A small-molecule ligand and the protein it binds are described below.
Small molecule (SMILES): C[C@H]1O[C@@H](n2cnc3c(N)ncnc32)[C@H](O)[C@@H]1O

Binding-site contacts:
Ligand atom O2' contacts residue GLU62 of chain 1.A at 2.5 Å (salt-bridge).
Ligand atom N9 contacts residue B121 of chain 1.E at 3.8 Å.
Ligand atom C4' contacts residue GLU62 of chain 1.A at 3.9 Å.
Ligand atom C2' contacts residue GLU62 of chain 1.A at 3.4 Å.
Ligand atom C2 contacts residue HIS63 of chain 1.A at 4.0 Å.
Ligand atom C5' contacts residue HIS98 of chain 1.A at 4.2 Å.
Ligand atom C8 contacts residue B121 of chain 1.E at 3.5 Å.
Ligand atom C2' contacts residue VAL59 of chain 1.A at 4.0 Å (hydrophobic).
Ligand atom N1 contacts residue ASP122 of chain 1.B at 3.9 Å.
Ligand atom N3 contacts residue HIS63 of chain 1.A at 3.5 Å.
Ligand atom N9 contacts residue VAL59 of chain 1.A at 3.8 Å.
Ligand atom C5' contacts residue B121 of chain 1.E at 2.0 Å.
Ligand atom O3' contacts residue GLU62 of chain 1.A at 3.1 Å.
Ligand atom N1 contacts residue PRO124 of chain 1.B at 3.9 Å.
Ligand atom N3 contacts residue B121 of chain 1.E at 3.8 Å.
Ligand atom C8 contacts residue VAL59 of chain 1.A at 3.9 Å (hydrophobic).
Ligand atom C1' contacts residue VAL59 of chain 1.A at 3.9 Å (hydrophobic).
Ligand atom C4 contacts residue VAL59 of chain 1.A at 3.6 Å (hydrophobic).
Ligand atom O2' contacts residue TRP52 of chain 1.A at 3.9 Å.
Ligand atom C3' contacts residue GLU62 of chain 1.A at 3.9 Å.
Ligand atom C3' contacts residue TRP52 of chain 1.A at 3.3 Å (hydrophobic).
Ligand atom C4 contacts residue B121 of chain 1.E at 3.8 Å.
Ligand atom O4' contacts residue GLU62 of chain 1.A at 4.1 Å.
Ligand atom N3 contacts residue VAL59 of chain 1.A at 3.5 Å.
Ligand atom N7 contacts residue VAL59 of chain 1.A at 4.1 Å.
Ligand atom N7 contacts residue B121 of chain 1.E at 3.4 Å.
Ligand atom N6 contacts residue PRO124 of chain 1.B at 4.0 Å.
Ligand atom C8 contacts residue TRP52 of chain 1.A at 3.5 Å (hydrophobic).
Ligand atom C1' contacts residue B121 of chain 1.E at 3.7 Å.
Ligand atom C4' contacts residue B121 of chain 1.E at 3.1 Å.
Ligand atom C5 contacts residue B121 of chain 1.E at 3.5 Å.
Ligand atom O2' contacts residue VAL59 of chain 1.A at 3.4 Å.
Ligand atom C2 contacts residue VAL59 of chain 1.A at 4.0 Å (hydrophobic).
Ligand atom C2' contacts residue TRP52 of chain 1.A at 3.5 Å (hydrophobic).
Ligand atom C1' contacts residue GLU62 of chain 1.A at 3.5 Å.
Ligand atom O4' contacts residue B121 of chain 1.E at 3.3 Å.
Ligand atom O3' contacts residue TRP52 of chain 1.A at 3.5 Å.
Ligand atom C6 contacts residue PRO124 of chain 1.B at 3.9 Å (hydrophobic).
Ligand atom C2 contacts residue ASP122 of chain 1.B at 3.6 Å.
Ligand atom C6 contacts residue B121 of chain 1.E at 3.9 Å.

Sequence of chain 1.B:
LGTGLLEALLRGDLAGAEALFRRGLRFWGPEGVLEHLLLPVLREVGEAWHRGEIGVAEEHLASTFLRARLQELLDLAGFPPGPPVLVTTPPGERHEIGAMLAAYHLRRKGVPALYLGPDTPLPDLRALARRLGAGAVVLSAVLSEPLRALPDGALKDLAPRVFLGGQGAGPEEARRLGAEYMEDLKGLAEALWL

Sequence of chain 1.A:
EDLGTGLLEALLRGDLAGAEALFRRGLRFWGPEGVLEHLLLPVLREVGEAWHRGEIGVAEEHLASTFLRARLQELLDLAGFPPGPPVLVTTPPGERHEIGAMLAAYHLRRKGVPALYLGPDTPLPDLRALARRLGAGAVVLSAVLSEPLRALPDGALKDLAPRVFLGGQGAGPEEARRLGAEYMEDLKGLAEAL